Sequence of chain 1.B:
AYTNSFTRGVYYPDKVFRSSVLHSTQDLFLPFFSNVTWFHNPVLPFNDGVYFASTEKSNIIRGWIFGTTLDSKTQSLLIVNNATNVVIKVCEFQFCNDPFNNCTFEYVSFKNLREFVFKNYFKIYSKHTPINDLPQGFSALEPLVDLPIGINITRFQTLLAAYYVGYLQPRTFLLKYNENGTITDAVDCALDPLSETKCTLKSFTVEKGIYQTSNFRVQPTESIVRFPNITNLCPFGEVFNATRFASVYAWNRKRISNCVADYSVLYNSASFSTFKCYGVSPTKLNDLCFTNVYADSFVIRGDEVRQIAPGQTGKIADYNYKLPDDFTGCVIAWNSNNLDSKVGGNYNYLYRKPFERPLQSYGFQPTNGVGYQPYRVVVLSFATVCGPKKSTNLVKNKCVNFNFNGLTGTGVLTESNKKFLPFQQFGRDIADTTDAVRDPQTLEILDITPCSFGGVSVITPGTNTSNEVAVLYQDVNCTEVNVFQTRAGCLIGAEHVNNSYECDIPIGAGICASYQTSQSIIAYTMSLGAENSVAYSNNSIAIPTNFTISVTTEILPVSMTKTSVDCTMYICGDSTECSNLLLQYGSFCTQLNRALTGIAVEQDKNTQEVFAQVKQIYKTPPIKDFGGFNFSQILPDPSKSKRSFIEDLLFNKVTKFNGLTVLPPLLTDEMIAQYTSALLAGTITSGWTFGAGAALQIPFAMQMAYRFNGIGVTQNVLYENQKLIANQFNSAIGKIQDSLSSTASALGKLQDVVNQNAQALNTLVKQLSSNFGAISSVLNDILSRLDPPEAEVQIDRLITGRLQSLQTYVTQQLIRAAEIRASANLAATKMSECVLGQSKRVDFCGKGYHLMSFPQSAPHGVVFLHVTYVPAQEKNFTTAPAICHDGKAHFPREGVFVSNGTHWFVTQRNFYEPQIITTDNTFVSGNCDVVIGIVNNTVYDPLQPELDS

The protein below binds the small molecule below.
Small molecule (SMILES): CC(=O)N[C@@H]1[C@@H](O)[C@H](O)[C@@H](CO)O[C@H]1O

Binding-site contacts:
Ligand atom O7 contacts residue THR618 of chain 1.B at 2.9 Å (h-bond).
Ligand atom C8 contacts residue ASN616 of chain 1.B at 4.4 Å.
Ligand atom C7 contacts residue ASN616 of chain 1.B at 3.0 Å.
Ligand atom C2 contacts residue ASN616 of chain 1.B at 2.4 Å.
Ligand atom C7 contacts residue THR618 of chain 1.B at 3.7 Å.
Ligand atom C4 contacts residue ASN616 of chain 1.B at 4.0 Å.
Ligand atom O7 contacts residue ASN616 of chain 1.B at 2.6 Å (h-bond).
Ligand atom C1 contacts residue ASN616 of chain 1.B at 1.4 Å.
Ligand atom C8 contacts residue THR618 of chain 1.B at 3.8 Å.
Ligand atom O5 contacts residue ASN616 of chain 1.B at 2.3 Å (h-bond).
Ligand atom C3 contacts residue ASN616 of chain 1.B at 3.7 Å.
Ligand atom N2 contacts residue ASN616 of chain 1.B at 3.0 Å (h-bond).
Ligand atom C5 contacts residue ASN616 of chain 1.B at 3.6 Å.